Sequence of chain 5.B:
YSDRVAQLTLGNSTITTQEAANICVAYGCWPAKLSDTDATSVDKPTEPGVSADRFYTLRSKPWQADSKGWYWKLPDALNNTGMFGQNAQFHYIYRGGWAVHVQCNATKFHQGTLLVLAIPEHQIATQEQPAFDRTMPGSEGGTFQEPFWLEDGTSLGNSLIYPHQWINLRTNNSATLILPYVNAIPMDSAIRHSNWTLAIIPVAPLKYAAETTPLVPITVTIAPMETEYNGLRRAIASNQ

A small-molecule ligand and the protein it binds are described below.
Small molecule (SMILES): Nc1ncnc2c1ncn2[C@@H]1O[C@H](COP(=O)=O)[C@@H](O[P](=O)(O)OC[C@H]2O[C@@H](n3ccc(=O)[nH]c3=O)[C@H](O)[C@@H]2O)[C@H]1O

Binding-site contacts:
Ligand atom C6 contacts residue TRP38 of chain 5.B at 3.6 Å (hydrophobic).
Ligand atom C4 contacts residue TRP38 of chain 5.B at 3.5 Å (hydrophobic).
Ligand atom O2' contacts residue TRP38 of chain 5.B at 4.2 Å.
Ligand atom N3 contacts residue TRP38 of chain 5.B at 3.2 Å.
Ligand atom C2 contacts residue TRP38 of chain 5.B at 3.1 Å (hydrophobic).
Ligand atom N9 contacts residue TRP38 of chain 5.B at 3.7 Å.
Ligand atom N7 contacts residue TRP38 of chain 5.B at 4.2 Å.
Ligand atom C8 contacts residue TRP38 of chain 5.B at 4.3 Å (hydrophobic).
Ligand atom C1' contacts residue TRP38 of chain 5.B at 4.0 Å (hydrophobic).
Ligand atom N1 contacts residue TRP38 of chain 5.B at 3.3 Å.
Ligand atom C5 contacts residue TRP38 of chain 5.B at 3.7 Å (hydrophobic).
Ligand atom N6 contacts residue TRP38 of chain 5.B at 4.0 Å.